Binding-site contacts:
Ligand atom C02 contacts residue ASP108 of chain 1.D at 3.5 Å.
Ligand atom C04 contacts residue ASN313 of chain 1.D at 4.0 Å.
Ligand atom O06 contacts residue HIS193 of chain 1.D at 4.1 Å.
Ligand atom C01 contacts residue GLY192 of chain 1.D at 3.2 Å.
Ligand atom O05 contacts residue SER315 of chain 1.D at 2.8 Å (h-bond).
Ligand atom C03 contacts residue SER317 of chain 1.D at 4.1 Å.
Ligand atom C04 contacts residue SER315 of chain 1.D at 3.2 Å.
Ligand atom C02 contacts residue CYS191 of chain 1.D at 2.6 Å (hydrophobic).
Ligand atom C04 contacts residue LEU348 of chain 1.D at 4.2 Å (hydrophobic).
Ligand atom O05 contacts residue SER317 of chain 1.D at 2.7 Å (h-bond).
Ligand atom O05 contacts residue ASN313 of chain 1.D at 4.2 Å.
Ligand atom O06 contacts residue SER315 of chain 1.D at 2.9 Å (h-bond).
Ligand atom O07 contacts residue TRP93 of chain 1.D at 3.2 Å.
Ligand atom C03 contacts residue TRP93 of chain 1.D at 3.7 Å (hydrophobic).
Ligand atom C03 contacts residue THR347 of chain 1.D at 4.0 Å.
Ligand atom C01 contacts residue GLN394 of chain 1.C at 3.9 Å.
Ligand atom C01 contacts residue TRP93 of chain 1.D at 4.1 Å (hydrophobic).
Ligand atom C01 contacts residue CYS191 of chain 1.D at 1.7 Å (hydrophobic).
Ligand atom O07 contacts residue THR347 of chain 1.D at 3.8 Å.
Ligand atom O06 contacts residue SER317 of chain 1.D at 4.3 Å.
Ligand atom C03 contacts residue LEU348 of chain 1.D at 3.9 Å (hydrophobic).
Ligand atom O06 contacts residue THR347 of chain 1.D at 2.3 Å (h-bond).
Ligand atom O05 contacts residue CYS191 of chain 1.D at 4.3 Å.
Ligand atom C03 contacts residue CYS191 of chain 1.D at 4.0 Å (hydrophobic).
Ligand atom C01 contacts residue HIS193 of chain 1.D at 3.4 Å.
Ligand atom O06 contacts residue LEU348 of chain 1.D at 4.3 Å.
Ligand atom C02 contacts residue TRP93 of chain 1.D at 3.5 Å (hydrophobic).
Ligand atom O06 contacts residue ASN313 of chain 1.D at 3.3 Å (h-bond).
Ligand atom C04 contacts residue THR347 of chain 1.D at 3.4 Å.
Ligand atom C01 contacts residue SER317 of chain 1.D at 4.2 Å.
Ligand atom C04 contacts residue SER317 of chain 1.D at 3.5 Å.
Ligand atom C01 contacts residue ASP108 of chain 1.D at 4.3 Å.
Ligand atom O07 contacts residue SER317 of chain 1.D at 4.5 Å.
Ligand atom O05 contacts residue THR347 of chain 1.D at 4.3 Å.
Ligand atom O07 contacts residue LEU348 of chain 1.D at 2.9 Å.
Ligand atom O05 contacts residue HIS193 of chain 1.D at 2.5 Å (h-bond).
Ligand atom C02 contacts residue GLY192 of chain 1.D at 3.9 Å.
Ligand atom C04 contacts residue HIS193 of chain 1.D at 3.6 Å.

Sequence of chain 1.D:
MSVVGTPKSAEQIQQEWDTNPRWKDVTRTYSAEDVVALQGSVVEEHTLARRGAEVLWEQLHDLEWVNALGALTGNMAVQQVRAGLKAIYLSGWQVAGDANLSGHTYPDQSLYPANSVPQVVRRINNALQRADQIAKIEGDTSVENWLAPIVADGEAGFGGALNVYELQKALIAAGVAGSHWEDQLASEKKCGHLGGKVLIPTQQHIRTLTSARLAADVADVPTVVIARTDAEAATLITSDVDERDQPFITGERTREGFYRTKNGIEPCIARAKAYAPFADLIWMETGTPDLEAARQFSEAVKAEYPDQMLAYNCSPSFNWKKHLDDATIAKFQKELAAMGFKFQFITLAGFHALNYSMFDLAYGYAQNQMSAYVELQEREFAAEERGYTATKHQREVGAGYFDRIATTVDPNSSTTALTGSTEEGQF

This small molecule binds to this protein.
Small molecule (SMILES): O=C(O)C(=O)CCO

Sequence of chain 1.C:
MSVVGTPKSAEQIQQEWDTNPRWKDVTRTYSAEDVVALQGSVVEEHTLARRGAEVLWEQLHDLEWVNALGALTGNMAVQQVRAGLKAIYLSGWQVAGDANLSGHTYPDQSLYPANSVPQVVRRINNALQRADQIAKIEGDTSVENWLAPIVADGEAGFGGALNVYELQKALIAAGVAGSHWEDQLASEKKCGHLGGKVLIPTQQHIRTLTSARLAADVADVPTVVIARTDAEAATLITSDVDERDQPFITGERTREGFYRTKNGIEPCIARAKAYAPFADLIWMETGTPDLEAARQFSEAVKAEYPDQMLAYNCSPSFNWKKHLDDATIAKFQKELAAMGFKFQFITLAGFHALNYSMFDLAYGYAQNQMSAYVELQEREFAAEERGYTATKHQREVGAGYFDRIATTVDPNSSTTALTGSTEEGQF